Binding-site contacts:
Ligand atom O5 contacts residue ASN577 of chain 1.B at 2.4 Å (h-bond).
Ligand atom O7 contacts residue ASN577 of chain 1.B at 3.7 Å.
Ligand atom C7 contacts residue ASN577 of chain 1.B at 3.5 Å.
Ligand atom C4 contacts residue ASN577 of chain 1.B at 4.2 Å.
Ligand atom N2 contacts residue ASN577 of chain 1.B at 2.9 Å (h-bond).
Ligand atom C3 contacts residue ASN577 of chain 1.B at 3.8 Å.
Ligand atom C5 contacts residue ASN577 of chain 1.B at 3.7 Å.
Ligand atom C2 contacts residue ASN577 of chain 1.B at 2.5 Å.
Ligand atom C1 contacts residue ASN577 of chain 1.B at 1.4 Å.

Sequence of chain 1.B:
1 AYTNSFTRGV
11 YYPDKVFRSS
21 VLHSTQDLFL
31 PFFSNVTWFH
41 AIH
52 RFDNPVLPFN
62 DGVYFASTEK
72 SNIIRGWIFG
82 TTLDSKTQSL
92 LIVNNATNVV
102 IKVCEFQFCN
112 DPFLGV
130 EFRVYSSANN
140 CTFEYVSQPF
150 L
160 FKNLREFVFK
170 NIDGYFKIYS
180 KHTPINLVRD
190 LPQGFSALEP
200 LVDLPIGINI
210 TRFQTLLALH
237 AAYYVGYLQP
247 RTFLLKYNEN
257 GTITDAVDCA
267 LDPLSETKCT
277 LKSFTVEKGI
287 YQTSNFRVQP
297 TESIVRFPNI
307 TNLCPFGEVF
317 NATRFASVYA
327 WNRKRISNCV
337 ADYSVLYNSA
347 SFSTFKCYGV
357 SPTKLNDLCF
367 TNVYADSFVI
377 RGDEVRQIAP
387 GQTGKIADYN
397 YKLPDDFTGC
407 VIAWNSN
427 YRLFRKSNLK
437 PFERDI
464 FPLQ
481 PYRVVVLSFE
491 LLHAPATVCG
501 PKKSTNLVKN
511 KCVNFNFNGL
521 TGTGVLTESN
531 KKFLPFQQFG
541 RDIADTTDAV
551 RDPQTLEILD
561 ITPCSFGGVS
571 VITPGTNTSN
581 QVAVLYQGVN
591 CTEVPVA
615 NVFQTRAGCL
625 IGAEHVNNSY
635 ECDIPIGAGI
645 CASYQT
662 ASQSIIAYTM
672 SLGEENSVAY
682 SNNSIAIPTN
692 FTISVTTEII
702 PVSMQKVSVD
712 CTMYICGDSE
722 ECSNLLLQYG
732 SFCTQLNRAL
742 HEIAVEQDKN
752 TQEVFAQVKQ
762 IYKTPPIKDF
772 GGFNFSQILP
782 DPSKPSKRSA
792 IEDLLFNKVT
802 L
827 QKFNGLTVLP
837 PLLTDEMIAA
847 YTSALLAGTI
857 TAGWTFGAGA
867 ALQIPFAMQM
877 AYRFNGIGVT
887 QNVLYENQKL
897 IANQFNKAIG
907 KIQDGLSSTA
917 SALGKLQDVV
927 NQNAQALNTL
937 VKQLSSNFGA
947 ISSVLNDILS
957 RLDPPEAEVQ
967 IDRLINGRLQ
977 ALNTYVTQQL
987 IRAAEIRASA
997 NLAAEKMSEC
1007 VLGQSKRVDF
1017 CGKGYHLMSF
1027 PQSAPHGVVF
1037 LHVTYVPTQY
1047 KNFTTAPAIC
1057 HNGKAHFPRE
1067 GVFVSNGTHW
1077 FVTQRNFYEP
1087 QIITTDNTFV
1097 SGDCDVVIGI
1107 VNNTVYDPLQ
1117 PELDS

This small molecule binds to this protein.
Small molecule (SMILES): CC(=O)N[C@@H]1[C@@H](O)[C@H](O)[C@@H](CO)O[C@H]1O